The protein below binds the small molecule below.
Small molecule (SMILES): CC(=O)N[C@H]1[C@H](O[C@H]2[C@H](O)[C@@H](NC(C)=O)CO[C@@H]2CO)O[C@H](CO)[C@@H](O)[C@@H]1O

Binding-site contacts:
Ligand atom C8 contacts residue ASN266 of chain 1.A at 3.7 Å.
Ligand atom O5 contacts residue ASN266 of chain 1.A at 2.3 Å (h-bond).
Ligand atom C8 contacts residue THR267 of chain 1.A at 4.3 Å.
Ligand atom O7 contacts residue THR267 of chain 1.A at 4.2 Å.
Ligand atom C2 contacts residue ASN266 of chain 1.A at 2.4 Å.
Ligand atom C8 contacts residue SER268 of chain 1.A at 4.2 Å.
Ligand atom C7 contacts residue THR267 of chain 1.A at 4.4 Å.
Ligand atom C3 contacts residue ASN266 of chain 1.A at 3.8 Å.
Ligand atom N2 contacts residue ASN266 of chain 1.A at 3.0 Å (h-bond).
Ligand atom O7 contacts residue ASN266 of chain 1.A at 3.3 Å (h-bond).
Ligand atom O7 contacts residue ALA262 of chain 1.A at 4.3 Å.
Ligand atom C1 contacts residue ASN266 of chain 1.A at 1.4 Å.
Ligand atom C7 contacts residue ASN266 of chain 1.A at 3.3 Å.
Ligand atom C5 contacts residue ASN266 of chain 1.A at 3.6 Å.
Ligand atom C4 contacts residue ASN266 of chain 1.A at 4.2 Å.

Sequence of chain 1.A:
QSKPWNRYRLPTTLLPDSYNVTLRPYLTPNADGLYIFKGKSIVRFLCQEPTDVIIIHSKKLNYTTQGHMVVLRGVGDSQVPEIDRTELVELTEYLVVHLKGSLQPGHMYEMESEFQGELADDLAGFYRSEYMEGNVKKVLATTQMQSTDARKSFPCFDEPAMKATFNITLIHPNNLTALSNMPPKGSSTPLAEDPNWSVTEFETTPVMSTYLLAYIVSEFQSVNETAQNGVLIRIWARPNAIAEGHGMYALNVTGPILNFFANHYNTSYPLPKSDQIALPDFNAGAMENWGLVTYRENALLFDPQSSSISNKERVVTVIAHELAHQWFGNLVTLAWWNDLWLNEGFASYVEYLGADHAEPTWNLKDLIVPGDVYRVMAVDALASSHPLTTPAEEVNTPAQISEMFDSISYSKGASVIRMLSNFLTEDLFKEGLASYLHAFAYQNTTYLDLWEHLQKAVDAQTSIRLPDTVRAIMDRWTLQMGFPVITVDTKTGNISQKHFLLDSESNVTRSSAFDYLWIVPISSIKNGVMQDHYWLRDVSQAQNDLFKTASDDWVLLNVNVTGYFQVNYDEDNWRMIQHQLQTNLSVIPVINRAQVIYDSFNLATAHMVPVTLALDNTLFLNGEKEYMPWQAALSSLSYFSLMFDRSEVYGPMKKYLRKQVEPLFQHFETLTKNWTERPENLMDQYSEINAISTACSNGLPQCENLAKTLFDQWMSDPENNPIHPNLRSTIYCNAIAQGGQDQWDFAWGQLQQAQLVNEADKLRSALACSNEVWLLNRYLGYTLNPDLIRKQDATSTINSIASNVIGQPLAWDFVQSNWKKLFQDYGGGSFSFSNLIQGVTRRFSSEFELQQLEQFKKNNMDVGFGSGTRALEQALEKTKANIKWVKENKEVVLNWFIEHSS